Binding-site contacts:
Ligand atom C8 contacts residue ASN101 of chain 1.D at 4.1 Å.
Ligand atom C3 contacts residue ASN101 of chain 1.D at 3.8 Å.
Ligand atom C5 contacts residue ASN101 of chain 1.D at 3.7 Å.
Ligand atom C7 contacts residue ASN101 of chain 1.D at 3.7 Å.
Ligand atom C4 contacts residue ASN101 of chain 1.D at 4.3 Å.
Ligand atom C2 contacts residue ASN101 of chain 1.D at 2.5 Å.
Ligand atom C7 contacts residue GLU98 of chain 1.D at 4.5 Å.
Ligand atom O7 contacts residue LYS97 of chain 1.D at 3.6 Å (salt-bridge).
Ligand atom C1 contacts residue ASN101 of chain 1.D at 1.4 Å.
Ligand atom O5 contacts residue ASN101 of chain 1.D at 2.4 Å (h-bond).
Ligand atom C7 contacts residue LYS97 of chain 1.D at 4.4 Å.
Ligand atom N2 contacts residue ASN101 of chain 1.D at 2.9 Å (h-bond).
Ligand atom O7 contacts residue GLU98 of chain 1.D at 4.1 Å.

A protein and the small-molecule ligand that binds it are described below.
Small molecule (SMILES): CC(=O)N[C@@H]1[C@@H](O)[C@H](O)[C@@H](CO)O[C@H]1O

Sequence of chain 1.D:
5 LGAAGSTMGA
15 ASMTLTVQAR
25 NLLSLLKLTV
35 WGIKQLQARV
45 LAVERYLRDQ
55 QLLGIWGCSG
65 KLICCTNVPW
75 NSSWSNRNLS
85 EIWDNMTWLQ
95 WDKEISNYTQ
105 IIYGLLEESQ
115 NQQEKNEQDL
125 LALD